Binding-site contacts:
Ligand atom O5 contacts residue ASN397 of chain 1.C at 2.4 Å (h-bond).
Ligand atom O6 contacts residue ASN397 of chain 1.C at 4.3 Å.
Ligand atom C1 contacts residue ASN397 of chain 1.C at 1.4 Å.
Ligand atom C4 contacts residue TYR238 of chain 1.C at 4.2 Å (hydrophobic).
Ligand atom C7 contacts residue SER396 of chain 1.C at 4.2 Å.
Ligand atom C8 contacts residue ARG398 of chain 1.C at 3.6 Å.
Ligand atom C5 contacts residue TYR238 of chain 1.C at 4.1 Å (hydrophobic).
Ligand atom C5 contacts residue ASN397 of chain 1.C at 3.7 Å.
Ligand atom O7 contacts residue ARG398 of chain 1.C at 3.2 Å (salt-bridge).
Ligand atom C2 contacts residue TYR238 of chain 1.C at 4.1 Å (hydrophobic).
Ligand atom O7 contacts residue GLU363 of chain 1.C at 4.1 Å.
Ligand atom C8 contacts residue ASP393 of chain 1.C at 3.4 Å.
Ligand atom C3 contacts residue TYR238 of chain 1.C at 4.0 Å (hydrophobic).
Ligand atom O7 contacts residue TYR238 of chain 1.C at 4.3 Å.
Ligand atom C8 contacts residue SER394 of chain 1.C at 3.6 Å.
Ligand atom C2 contacts residue ASN397 of chain 1.C at 2.5 Å.
Ligand atom C7 contacts residue ARG398 of chain 1.C at 3.8 Å.
Ligand atom C8 contacts residue SER396 of chain 1.C at 3.4 Å.
Ligand atom C6 contacts residue TYR238 of chain 1.C at 4.2 Å (hydrophobic).
Ligand atom C1 contacts residue TYR238 of chain 1.C at 4.0 Å (hydrophobic).
Ligand atom C8 contacts residue ASN397 of chain 1.C at 4.4 Å.
Ligand atom O5 contacts residue TYR238 of chain 1.C at 4.0 Å.
Ligand atom O3 contacts residue TYR238 of chain 1.C at 4.4 Å.
Ligand atom C7 contacts residue ASN397 of chain 1.C at 3.3 Å.
Ligand atom C4 contacts residue ASN397 of chain 1.C at 4.2 Å.
Ligand atom C8 contacts residue LEU395 of chain 1.C at 4.5 Å (hydrophobic).
Ligand atom C3 contacts residue ASN397 of chain 1.C at 3.8 Å.
Ligand atom O7 contacts residue ASN397 of chain 1.C at 3.3 Å (h-bond).
Ligand atom N2 contacts residue SER396 of chain 1.C at 3.9 Å.
Ligand atom N2 contacts residue ASN397 of chain 1.C at 2.9 Å (h-bond).

A small-molecule ligand and the protein it binds are described below.
Small molecule (SMILES): CC(=O)N[C@H]1[C@H](O[C@H]2[C@H](O)[C@@H](NC(C)=O)CO[C@@H]2CO)O[C@H](CO)[C@@H](O)[C@@H]1O

Sequence of chain 1.C:
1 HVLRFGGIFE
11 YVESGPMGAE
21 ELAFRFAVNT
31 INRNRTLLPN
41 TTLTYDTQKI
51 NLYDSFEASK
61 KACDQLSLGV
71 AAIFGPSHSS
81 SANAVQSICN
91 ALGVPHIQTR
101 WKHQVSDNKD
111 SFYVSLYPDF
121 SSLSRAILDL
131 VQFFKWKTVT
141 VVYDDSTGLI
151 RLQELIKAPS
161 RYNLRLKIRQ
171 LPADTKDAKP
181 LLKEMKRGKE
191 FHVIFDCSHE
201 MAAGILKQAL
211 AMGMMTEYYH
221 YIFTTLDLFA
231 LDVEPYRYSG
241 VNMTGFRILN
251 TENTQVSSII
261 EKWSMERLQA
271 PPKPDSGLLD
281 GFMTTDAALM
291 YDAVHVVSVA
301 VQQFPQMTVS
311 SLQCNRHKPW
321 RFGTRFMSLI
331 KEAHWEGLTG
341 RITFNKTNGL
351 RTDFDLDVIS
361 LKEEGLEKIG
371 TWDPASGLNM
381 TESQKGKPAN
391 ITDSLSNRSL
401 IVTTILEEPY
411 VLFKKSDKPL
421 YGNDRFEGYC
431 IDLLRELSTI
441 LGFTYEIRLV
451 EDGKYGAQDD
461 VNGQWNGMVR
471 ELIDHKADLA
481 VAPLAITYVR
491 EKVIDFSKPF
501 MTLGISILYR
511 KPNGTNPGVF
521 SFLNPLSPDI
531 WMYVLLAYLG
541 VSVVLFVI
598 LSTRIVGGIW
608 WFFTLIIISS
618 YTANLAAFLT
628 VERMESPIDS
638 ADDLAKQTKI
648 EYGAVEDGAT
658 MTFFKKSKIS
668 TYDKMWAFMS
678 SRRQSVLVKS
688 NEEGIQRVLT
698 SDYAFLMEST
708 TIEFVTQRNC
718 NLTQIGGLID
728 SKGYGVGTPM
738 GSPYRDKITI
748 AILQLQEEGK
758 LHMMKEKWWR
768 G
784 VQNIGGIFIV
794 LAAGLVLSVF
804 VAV